Binding-site contacts:
Ligand atom CL30 contacts residue ILE58 of chain 1.I at 3.7 Å.
Ligand atom CL30 contacts residue ARG56 of chain 1.I at 3.5 Å.
Ligand atom C5 contacts residue SER60 of chain 1.I at 3.7 Å.
Ligand atom C7 contacts residue HIS59 of chain 1.I at 3.7 Å.
Ligand atom O6 contacts residue TYR61 of chain 1.I at 3.8 Å.
Ligand atom CL30 contacts residue PRO48 of chain 1.I at 3.8 Å.
Ligand atom N20 contacts residue HIS59 of chain 1.I at 3.0 Å (h-bond).
Ligand atom C26 contacts residue ARG56 of chain 1.I at 3.5 Å.
Ligand atom C19 contacts residue TYR61 of chain 1.I at 3.8 Å (hydrophobic).
Ligand atom C1 contacts residue HIS59 of chain 1.I at 3.6 Å.
Ligand atom C7 contacts residue TYR47 of chain 1.I at 3.5 Å (hydrophobic).
Ligand atom C2 contacts residue HIS59 of chain 1.I at 3.4 Å.
Ligand atom O6 contacts residue SER60 of chain 1.I at 2.6 Å (h-bond).
Ligand atom C28 contacts residue ILE58 of chain 1.I at 3.5 Å (hydrophobic).
Ligand atom C16 contacts residue TYR61 of chain 1.I at 3.7 Å (hydrophobic).
Ligand atom O6 contacts residue TRP37 of chain 1.I at 3.8 Å.
Ligand atom N3 contacts residue TYR47 of chain 1.I at 3.6 Å (h-bond).
Ligand atom C5 contacts residue HIS64 of chain 1.I at 3.6 Å.
Ligand atom C2 contacts residue TYR47 of chain 1.I at 3.8 Å (hydrophobic).
Ligand atom C13 contacts residue TYR47 of chain 1.I at 3.6 Å (hydrophobic).
Ligand atom C26 contacts residue TYR47 of chain 1.I at 3.6 Å (hydrophobic).
Ligand atom C4 contacts residue HIS64 of chain 1.I at 3.8 Å.
Ligand atom O9 contacts residue TYR61 of chain 1.I at 3.6 Å.
Ligand atom C27 contacts residue TYR47 of chain 1.I at 3.5 Å (hydrophobic).
Ligand atom C24 contacts residue TYR47 of chain 1.I at 3.7 Å (hydrophobic).
Ligand atom C29 contacts residue HIS59 of chain 1.I at 3.7 Å.
Ligand atom O21 contacts residue TYR47 of chain 1.I at 2.6 Å (h-bond).
Ligand atom C5 contacts residue TRP37 of chain 1.I at 3.7 Å (hydrophobic).
Ligand atom O6 contacts residue HIS64 of chain 1.I at 2.7 Å (h-bond).
Ligand atom C4 contacts residue TYR47 of chain 1.I at 3.5 Å (hydrophobic).
Ligand atom C4 contacts residue TRP37 of chain 1.I at 3.4 Å (hydrophobic).
Ligand atom C28 contacts residue TYR47 of chain 1.I at 3.6 Å (hydrophobic).
Ligand atom O18 contacts residue PHE40 of chain 1.I at 3.5 Å.
Ligand atom N17 contacts residue PHE40 of chain 1.I at 3.7 Å.
Ligand atom O18 contacts residue HIS64 of chain 1.I at 3.3 Å.
Ligand atom C29 contacts residue TYR47 of chain 1.I at 3.7 Å (hydrophobic).
Ligand atom C1 contacts residue TYR47 of chain 1.I at 3.6 Å (hydrophobic).
Ligand atom C1 contacts residue TRP66 of chain 1.I at 3.4 Å (hydrophobic).
Ligand atom C5 contacts residue TRP66 of chain 1.I at 3.6 Å (hydrophobic).
Ligand atom N17 contacts residue HIS64 of chain 1.I at 3.8 Å.

This protein binds this small molecule.
Small molecule (SMILES): COCCOc1cc(Cl)ccc1[C@H](C)NC(=O)[C@@H]1C[C@@H](O)CN1C(=O)[C@@H](c1cc(C)no1)C(C)C

Sequence of chain 1.I:
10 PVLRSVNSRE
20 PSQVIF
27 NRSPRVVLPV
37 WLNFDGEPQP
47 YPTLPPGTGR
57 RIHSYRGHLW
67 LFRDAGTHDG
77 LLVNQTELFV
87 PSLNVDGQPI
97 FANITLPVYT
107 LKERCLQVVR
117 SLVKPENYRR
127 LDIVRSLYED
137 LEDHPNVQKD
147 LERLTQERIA